Sequence of chain 1.A:
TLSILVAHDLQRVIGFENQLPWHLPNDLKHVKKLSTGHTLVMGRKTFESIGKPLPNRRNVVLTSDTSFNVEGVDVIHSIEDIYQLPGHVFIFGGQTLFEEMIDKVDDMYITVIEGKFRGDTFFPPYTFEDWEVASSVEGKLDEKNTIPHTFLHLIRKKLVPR

This protein binds this small molecule.
Small molecule (SMILES): COc1cc(Cc2cnc(N)nc2N)cc(/C=C/C(=O)N2N=Cc3ccccc3[C@@H]2c2cc(C)cc(C)c2)c1OC

Binding-site contacts:
Ligand atom C31 contacts residue PHE92 of chain 1.A at 3.7 Å (hydrophobic).
Ligand atom O28 contacts residue SER49 of chain 1.A at 3.5 Å (h-bond).
Ligand atom N35 contacts residue VAL31 of chain 1.A at 3.5 Å.
Ligand atom C02 contacts residue LEU54 of chain 1.A at 3.7 Å (hydrophobic).
Ligand atom C34 contacts residue NAP1 of chain 1.C at 3.7 Å.
Ligand atom N37 contacts residue VAL31 of chain 1.A at 3.6 Å.
Ligand atom C36 contacts residue ALA7 of chain 1.A at 3.5 Å (hydrophobic).
Ligand atom C08 contacts residue ARG57 of chain 1.A at 3.1 Å.
Ligand atom N37 contacts residue ASP27 of chain 1.A at 2.7 Å (salt-bridge).
Ligand atom N38 contacts residue VAL6 of chain 1.A at 3.5 Å.
Ligand atom N40 contacts residue PHE92 of chain 1.A at 3.0 Å (h-bond).
Ligand atom N38 contacts residue VAL31 of chain 1.A at 3.6 Å.
Ligand atom C32 contacts residue NAP1 of chain 1.C at 3.2 Å.
Ligand atom C36 contacts residue VAL6 of chain 1.A at 3.8 Å (hydrophobic).
Ligand atom N35 contacts residue ASP27 of chain 1.A at 3.0 Å (salt-bridge).
Ligand atom C29 contacts residue NAP1 of chain 1.C at 3.1 Å.
Ligand atom N37 contacts residue VAL6 of chain 1.A at 3.5 Å.
Ligand atom N40 contacts residue LEU5 of chain 1.A at 2.6 Å (h-bond).
Ligand atom N38 contacts residue ALA7 of chain 1.A at 3.6 Å.
Ligand atom C22 contacts residue LEU28 of chain 1.A at 3.5 Å (hydrophobic).
Ligand atom C39 contacts residue LEU5 of chain 1.A at 3.6 Å (hydrophobic).
Ligand atom C39 contacts residue NAP1 of chain 1.C at 3.2 Å.
Ligand atom N37 contacts residue THR111 of chain 1.A at 3.7 Å.
Ligand atom N04 contacts residue LEU54 of chain 1.A at 3.7 Å.
Ligand atom C07 contacts residue LYS32 of chain 1.A at 3.6 Å.
Ligand atom C36 contacts residue VAL31 of chain 1.A at 3.3 Å (hydrophobic).
Ligand atom C07 contacts residue ARG57 of chain 1.A at 3.0 Å.
Ligand atom C33 contacts residue NAP1 of chain 1.C at 3.4 Å.
Ligand atom C36 contacts residue ASP27 of chain 1.A at 3.2 Å.
Ligand atom N38 contacts residue LEU5 of chain 1.A at 3.6 Å.
Ligand atom C19 contacts residue LYS29 of chain 1.A at 3.3 Å.
Ligand atom C41 contacts residue PHE92 of chain 1.A at 3.5 Å (hydrophobic).
Ligand atom N37 contacts residue ALA7 of chain 1.A at 3.5 Å.
Ligand atom C15 contacts residue LEU28 of chain 1.A at 3.7 Å (hydrophobic).
Ligand atom C32 contacts residue PHE92 of chain 1.A at 3.4 Å (hydrophobic).
Ligand atom C16 contacts residue LEU28 of chain 1.A at 3.7 Å (hydrophobic).
Ligand atom C29 contacts residue SER49 of chain 1.A at 3.2 Å.
Ligand atom C14 contacts residue LEU28 of chain 1.A at 3.7 Å (hydrophobic).
Ligand atom N38 contacts residue NAP1 of chain 1.C at 3.5 Å (h-bond).
Ligand atom C09 contacts residue PRO55 of chain 1.A at 3.6 Å (hydrophobic).